Sequence of chain 28.D:
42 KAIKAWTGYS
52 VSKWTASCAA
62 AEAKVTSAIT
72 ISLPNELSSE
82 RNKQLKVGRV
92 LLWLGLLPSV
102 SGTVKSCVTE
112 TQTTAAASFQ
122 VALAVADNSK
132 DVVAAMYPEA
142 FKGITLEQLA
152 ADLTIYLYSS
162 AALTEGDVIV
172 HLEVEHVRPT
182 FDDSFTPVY

Binding-site contacts:
Ligand atom C5' contacts residue VAL178 of chain 28.E at 4.5 Å (hydrophobic).
Ligand atom C5 contacts residue TRP47 of chain 28.D at 3.8 Å (hydrophobic).
Ligand atom C6 contacts residue THR48 of chain 28.D at 4.2 Å.
Ligand atom C2 contacts residue TRP47 of chain 28.D at 4.2 Å (hydrophobic).
Ligand atom N1 contacts residue TRP47 of chain 28.D at 4.3 Å.
Ligand atom N3 contacts residue TRP47 of chain 28.D at 4.1 Å.
Ligand atom O4' contacts residue LYS143 of chain 28.D at 4.1 Å.
Ligand atom N9 contacts residue TRP47 of chain 28.D at 3.9 Å.
Ligand atom N6 contacts residue TYR50 of chain 28.D at 4.2 Å.
Ligand atom C4 contacts residue TRP47 of chain 28.D at 3.9 Å (hydrophobic).
Ligand atom C6 contacts residue TRP47 of chain 28.D at 3.9 Å (hydrophobic).
Ligand atom N7 contacts residue TRP47 of chain 28.D at 3.7 Å.
Ligand atom N1 contacts residue THR48 of chain 28.D at 4.0 Å.
Ligand atom N6 contacts residue TRP47 of chain 28.D at 3.8 Å.
Ligand atom N6 contacts residue THR48 of chain 28.D at 3.3 Å (h-bond).
Ligand atom OP2 contacts residue VAL178 of chain 28.E at 4.5 Å.
Ligand atom C8 contacts residue TRP47 of chain 28.D at 3.8 Å (hydrophobic).
Ligand atom O4' contacts residue TRP47 of chain 28.D at 4.1 Å.
Ligand atom C1' contacts residue TRP47 of chain 28.D at 4.3 Å (hydrophobic).
Ligand atom OP2 contacts residue GLY49 of chain 28.E at 4.2 Å.

A small-molecule ligand and the protein it binds are described below.
Small molecule (SMILES): Nc1ncnc2c1ncn2[C@@H]1O[C@H](COO[C@@H]2C[C@@H](CO[P](=O)(O)O[C@H]3[C@@H](O)[C@H](n4cnc5c(N)ncnc54)O[C@@H]3COP(=O)=O)O[C@H]2n2ccc(=O)[nH]c2=O)[C@@H](OOP(O)OC[C@H]2O[C@@H](n3ccc(=O)[nH]c3=O)[C@H](O)[C@@H]2O)[C@H]1O.Op1oo1

Sequence of chain 28.E:
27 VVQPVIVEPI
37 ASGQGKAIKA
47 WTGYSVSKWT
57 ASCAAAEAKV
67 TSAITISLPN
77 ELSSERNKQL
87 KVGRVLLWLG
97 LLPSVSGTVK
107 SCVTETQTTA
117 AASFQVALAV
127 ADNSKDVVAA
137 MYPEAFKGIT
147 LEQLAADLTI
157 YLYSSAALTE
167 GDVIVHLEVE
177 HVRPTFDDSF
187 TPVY